A small-molecule ligand and the protein it binds are described below.
Small molecule (SMILES): N[C@@H](CC(=O)O)C(=O)O

Binding-site contacts:
Ligand atom OD2 contacts residue HIS81 of chain 1.B at 2.8 Å (h-bond).
Ligand atom OD1 contacts residue THR174 of chain 1.B at 3.7 Å.
Ligand atom C contacts residue THR31 of chain 1.B at 4.0 Å.
Ligand atom OXT contacts residue PRO30 of chain 1.B at 3.3 Å.
Ligand atom O contacts residue PHE25 of chain 1.B at 3.4 Å.
Ligand atom CB contacts residue PRO30 of chain 1.B at 3.9 Å (hydrophobic).
Ligand atom CG contacts residue GLN192 of chain 1.B at 4.0 Å.
Ligand atom CG contacts residue ALA145 of chain 1.B at 3.8 Å (hydrophobic).
Ligand atom CG contacts residue ALA150 of chain 1.B at 3.5 Å (hydrophobic).
Ligand atom OXT contacts residue PHE25 of chain 1.B at 3.4 Å.
Ligand atom N contacts residue THR31 of chain 1.B at 2.8 Å (h-bond).
Ligand atom OD1 contacts residue SER151 of chain 1.B at 2.7 Å (h-bond).
Ligand atom CG contacts residue SER151 of chain 1.B at 3.8 Å.
Ligand atom OD2 contacts residue PHE25 of chain 1.B at 3.5 Å.
Ligand atom CA contacts residue HIS81 of chain 1.B at 3.9 Å.
Ligand atom O contacts residue PRO30 of chain 1.B at 3.5 Å.
Ligand atom N contacts residue GLN192 of chain 1.B at 3.0 Å (h-bond).
Ligand atom OD2 contacts residue ALA149 of chain 1.B at 3.2 Å.
Ligand atom CA contacts residue PRO30 of chain 1.B at 3.9 Å (hydrophobic).
Ligand atom CB contacts residue THR174 of chain 1.B at 3.6 Å.
Ligand atom CG contacts residue HIS81 of chain 1.B at 3.8 Å.
Ligand atom O contacts residue THR174 of chain 1.B at 3.0 Å (h-bond).
Ligand atom N contacts residue HIS81 of chain 1.B at 3.2 Å.
Ligand atom O contacts residue GLY173 of chain 1.B at 3.2 Å.
Ligand atom CA contacts residue THR31 of chain 1.B at 3.9 Å.
Ligand atom OD2 contacts residue ALA150 of chain 1.B at 2.8 Å (h-bond).
Ligand atom N contacts residue PRO30 of chain 1.B at 3.6 Å.
Ligand atom C contacts residue THR174 of chain 1.B at 4.0 Å.
Ligand atom OXT contacts residue THR31 of chain 1.B at 3.1 Å (h-bond).
Ligand atom N contacts residue PHE25 of chain 1.B at 4.0 Å.
Ligand atom OD1 contacts residue ALA149 of chain 1.B at 3.7 Å.
Ligand atom CG contacts residue ALA149 of chain 1.B at 3.7 Å (hydrophobic).
Ligand atom OD1 contacts residue ALA150 of chain 1.B at 3.3 Å (h-bond).
Ligand atom C contacts residue PRO30 of chain 1.B at 3.5 Å (hydrophobic).
Ligand atom OD1 contacts residue ALA145 of chain 1.B at 3.9 Å.
Ligand atom CB contacts residue ALA145 of chain 1.B at 3.9 Å (hydrophobic).
Ligand atom CB contacts residue GLN192 of chain 1.B at 4.0 Å.
Ligand atom C contacts residue PHE25 of chain 1.B at 3.3 Å (hydrophobic).
Ligand atom CA contacts residue GLN192 of chain 1.B at 4.1 Å.
Ligand atom CA contacts residue PHE25 of chain 1.B at 3.5 Å (hydrophobic).

Sequence of chain 1.B:
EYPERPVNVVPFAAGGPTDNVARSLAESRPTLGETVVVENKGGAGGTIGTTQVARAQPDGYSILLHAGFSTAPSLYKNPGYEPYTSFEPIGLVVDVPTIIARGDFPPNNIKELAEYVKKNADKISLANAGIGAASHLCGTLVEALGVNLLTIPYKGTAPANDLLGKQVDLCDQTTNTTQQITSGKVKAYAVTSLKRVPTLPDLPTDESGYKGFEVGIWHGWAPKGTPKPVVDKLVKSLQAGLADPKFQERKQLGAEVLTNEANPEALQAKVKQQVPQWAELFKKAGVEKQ